Binding-site contacts:
Ligand atom C31 contacts residue ALA150 of chain 11.A at 3.1 Å (hydrophobic).
Ligand atom C5C contacts residue TYR128 of chain 11.A at 3.5 Å (hydrophobic).
Ligand atom C7C contacts residue TYR197 of chain 11.A at 3.8 Å (hydrophobic).
Ligand atom C3 contacts residue PRO174 of chain 11.A at 3.8 Å (hydrophobic).
Ligand atom C5B contacts residue LEU106 of chain 11.A at 3.8 Å (hydrophobic).
Ligand atom N2 contacts residue ALA24 of chain 11.C at 3.4 Å.
Ligand atom C6B contacts residue TYR197 of chain 11.A at 3.7 Å (hydrophobic).
Ligand atom N2 contacts residue PHE186 of chain 11.A at 3.7 Å.
Ligand atom C7C contacts residue VAL191 of chain 11.A at 4.0 Å (hydrophobic).
Ligand atom N2 contacts residue PRO174 of chain 11.A at 3.9 Å.
Ligand atom C6C contacts residue VAL191 of chain 11.A at 3.2 Å (hydrophobic).
Ligand atom C4B contacts residue LEU106 of chain 11.A at 4.0 Å (hydrophobic).
Ligand atom O1 contacts residue TYR152 of chain 11.A at 3.9 Å.
Ligand atom C4A contacts residue ASN198 of chain 11.A at 3.9 Å.
Ligand atom C2C contacts residue TYR152 of chain 11.A at 4.0 Å (hydrophobic).
Ligand atom C5 contacts residue TYR152 of chain 11.A at 3.8 Å (hydrophobic).
Ligand atom C4 contacts residue MET224 of chain 11.A at 3.8 Å (hydrophobic).
Ligand atom CM1 contacts residue SER107 of chain 11.A at 3.9 Å.
Ligand atom C4 contacts residue TYR152 of chain 11.A at 3.9 Å (hydrophobic).
Ligand atom O1 contacts residue PHE186 of chain 11.A at 3.5 Å.
Ligand atom O1 contacts residue ALA24 of chain 11.C at 3.6 Å.
Ligand atom C3C contacts residue TYR128 of chain 11.A at 3.9 Å (hydrophobic).
Ligand atom C3C contacts residue VAL188 of chain 11.A at 3.3 Å (hydrophobic).
Ligand atom C31 contacts residue SER175 of chain 11.A at 3.6 Å.
Ligand atom C3 contacts residue PHE186 of chain 11.A at 3.8 Å (hydrophobic).
Ligand atom C6B contacts residue LEU106 of chain 11.A at 4.0 Å (hydrophobic).
Ligand atom C5B contacts residue TYR197 of chain 11.A at 3.8 Å (hydrophobic).
Ligand atom C5C contacts residue ILE104 of chain 11.A at 3.8 Å (hydrophobic).
Ligand atom C1C contacts residue TYR152 of chain 11.A at 4.0 Å (hydrophobic).
Ligand atom C2C contacts residue VAL188 of chain 11.A at 3.2 Å (hydrophobic).
Ligand atom C4C contacts residue ILE104 of chain 11.A at 3.9 Å (hydrophobic).
Ligand atom C7C contacts residue TYR128 of chain 11.A at 3.6 Å (hydrophobic).
Ligand atom O1B contacts residue ILE104 of chain 11.A at 3.9 Å.
Ligand atom C4C contacts residue TYR152 of chain 11.A at 3.8 Å (hydrophobic).
Ligand atom C31 contacts residue PRO174 of chain 11.A at 3.4 Å (hydrophobic).
Ligand atom C31 contacts residue VAL176 of chain 11.A at 3.3 Å (hydrophobic).
Ligand atom C4 contacts residue PHE186 of chain 11.A at 3.6 Å (hydrophobic).
Ligand atom O1B contacts residue TYR128 of chain 11.A at 3.9 Å.
Ligand atom O1 contacts residue VAL188 of chain 11.A at 3.8 Å.
Ligand atom C5 contacts residue PHE186 of chain 11.A at 3.5 Å (hydrophobic).

Sequence of chain 11.C:
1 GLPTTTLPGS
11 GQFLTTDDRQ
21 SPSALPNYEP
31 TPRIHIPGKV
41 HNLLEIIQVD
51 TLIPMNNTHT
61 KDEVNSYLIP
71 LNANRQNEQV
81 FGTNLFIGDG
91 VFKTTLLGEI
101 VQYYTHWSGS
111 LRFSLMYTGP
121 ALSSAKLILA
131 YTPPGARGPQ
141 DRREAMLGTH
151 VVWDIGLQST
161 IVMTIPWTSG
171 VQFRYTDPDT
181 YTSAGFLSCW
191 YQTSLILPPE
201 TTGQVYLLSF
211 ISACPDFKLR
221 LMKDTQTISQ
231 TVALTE

A protein and the small-molecule ligand that binds it are described below.
Small molecule (SMILES): Cc1cc(CCCCCCCOc2ccc(C3=N[C@@H](C)CO3)cc2)on1

Sequence of chain 11.A:
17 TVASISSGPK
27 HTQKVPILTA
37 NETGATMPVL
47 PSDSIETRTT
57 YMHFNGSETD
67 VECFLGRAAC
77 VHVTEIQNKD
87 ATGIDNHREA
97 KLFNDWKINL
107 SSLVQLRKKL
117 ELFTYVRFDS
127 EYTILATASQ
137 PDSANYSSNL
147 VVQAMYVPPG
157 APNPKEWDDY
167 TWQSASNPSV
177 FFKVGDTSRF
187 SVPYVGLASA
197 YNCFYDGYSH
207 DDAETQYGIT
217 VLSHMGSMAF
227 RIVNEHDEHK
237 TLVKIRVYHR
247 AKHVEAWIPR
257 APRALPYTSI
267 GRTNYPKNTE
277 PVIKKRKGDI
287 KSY